Binding-site contacts:
Ligand atom O4 contacts residue ASN167 of chain 1.B at 2.8 Å (h-bond).
Ligand atom C09 contacts residue LEU129 of chain 1.B at 3.5 Å (hydrophobic).
Ligand atom C05 contacts residue HIS42 of chain 1.B at 3.7 Å.
Ligand atom C10 contacts residue GLU73 of chain 1.B at 3.5 Å.
Ligand atom N5 contacts residue ASN167 of chain 1.B at 3.2 Å (h-bond).
Ligand atom C83 contacts residue GLY166 of chain 1.B at 3.7 Å.
Ligand atom N12 contacts residue CYS149 of chain 1.B at 3.0 Å (h-bond).
Ligand atom N12 contacts residue GLY165 of chain 1.B at 3.6 Å.
Ligand atom C11 contacts residue GLU73 of chain 1.B at 3.7 Å.
Ligand atom F1 contacts residue THR132 of chain 1.B at 3.2 Å.
Ligand atom O18 contacts residue THR144 of chain 1.B at 3.5 Å.
Ligand atom O18 contacts residue GLY166 of chain 1.B at 3.4 Å (h-bond).
Ligand atom C16 contacts residue GLY165 of chain 1.B at 3.7 Å.
Ligand atom C50 contacts residue ALA146 of chain 1.B at 3.5 Å (hydrophobic).
Ligand atom C14 contacts residue CYS149 of chain 1.B at 3.3 Å (hydrophobic).
Ligand atom C82 contacts residue GLY166 of chain 1.B at 3.2 Å.
Ligand atom C13 contacts residue CYS149 of chain 1.B at 2.8 Å (hydrophobic).
Ligand atom O4 contacts residue PHE172 of chain 1.B at 3.4 Å.
Ligand atom C4 contacts residue LEU127 of chain 1.B at 3.6 Å (hydrophobic).
Ligand atom C09 contacts residue ARG41 of chain 1.B at 3.3 Å.
Ligand atom O23 contacts residue HIS42 of chain 1.B at 3.5 Å.
Ligand atom O18 contacts residue GLY165 of chain 1.B at 3.2 Å (h-bond).
Ligand atom C19 contacts residue CYS149 of chain 1.B at 1.8 Å (hydrophobic).
Ligand atom C20 contacts residue CYS149 of chain 1.B at 2.6 Å (hydrophobic).
Ligand atom O03 contacts residue GLY165 of chain 1.B at 3.2 Å.
Ligand atom N17 contacts residue GLY166 of chain 1.B at 3.4 Å (h-bond).
Ligand atom C16 contacts residue GLY166 of chain 1.B at 3.5 Å.
Ligand atom O18 contacts residue HIS163 of chain 1.B at 2.8 Å (h-bond).
Ligand atom N58 contacts residue GLY166 of chain 1.B at 3.1 Å (h-bond).
Ligand atom O60 contacts residue GLY130 of chain 1.B at 3.0 Å (h-bond).
Ligand atom C04 contacts residue VAL164 of chain 1.B at 3.5 Å (hydrophobic).
Ligand atom N5 contacts residue GLY166 of chain 1.B at 3.1 Å.
Ligand atom N12 contacts residue VAL164 of chain 1.B at 3.2 Å (h-bond).
Ligand atom C10 contacts residue LEU129 of chain 1.B at 3.7 Å (hydrophobic).
Ligand atom O22 contacts residue GLY147 of chain 1.B at 3.3 Å (h-bond).
Ligand atom N17 contacts residue THR144 of chain 1.B at 3.1 Å (h-bond).
Ligand atom F1 contacts residue ARG41 of chain 1.B at 2.9 Å.
Ligand atom F1 contacts residue LEU129 of chain 1.B at 3.2 Å.
Ligand atom O03 contacts residue GLY166 of chain 1.B at 3.0 Å (h-bond).
Ligand atom C07 contacts residue HIS42 of chain 1.B at 3.5 Å.

This protein binds this small molecule.
Small molecule (SMILES): CCOC(=O)CC[C@H](C[C@@H]1CCNC1=O)NC(=O)[C@@H](CC(=O)[C@@H](NC(=O)c1cc(C)on1)C(C)C)Cc1ccc(F)cc1

Sequence of chain 1.B:
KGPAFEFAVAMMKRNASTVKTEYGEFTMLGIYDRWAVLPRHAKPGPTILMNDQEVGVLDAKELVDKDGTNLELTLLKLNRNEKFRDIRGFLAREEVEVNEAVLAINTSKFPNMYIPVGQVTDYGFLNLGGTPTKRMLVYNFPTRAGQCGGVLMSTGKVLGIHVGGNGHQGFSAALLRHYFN